Sequence of chain 1.A:
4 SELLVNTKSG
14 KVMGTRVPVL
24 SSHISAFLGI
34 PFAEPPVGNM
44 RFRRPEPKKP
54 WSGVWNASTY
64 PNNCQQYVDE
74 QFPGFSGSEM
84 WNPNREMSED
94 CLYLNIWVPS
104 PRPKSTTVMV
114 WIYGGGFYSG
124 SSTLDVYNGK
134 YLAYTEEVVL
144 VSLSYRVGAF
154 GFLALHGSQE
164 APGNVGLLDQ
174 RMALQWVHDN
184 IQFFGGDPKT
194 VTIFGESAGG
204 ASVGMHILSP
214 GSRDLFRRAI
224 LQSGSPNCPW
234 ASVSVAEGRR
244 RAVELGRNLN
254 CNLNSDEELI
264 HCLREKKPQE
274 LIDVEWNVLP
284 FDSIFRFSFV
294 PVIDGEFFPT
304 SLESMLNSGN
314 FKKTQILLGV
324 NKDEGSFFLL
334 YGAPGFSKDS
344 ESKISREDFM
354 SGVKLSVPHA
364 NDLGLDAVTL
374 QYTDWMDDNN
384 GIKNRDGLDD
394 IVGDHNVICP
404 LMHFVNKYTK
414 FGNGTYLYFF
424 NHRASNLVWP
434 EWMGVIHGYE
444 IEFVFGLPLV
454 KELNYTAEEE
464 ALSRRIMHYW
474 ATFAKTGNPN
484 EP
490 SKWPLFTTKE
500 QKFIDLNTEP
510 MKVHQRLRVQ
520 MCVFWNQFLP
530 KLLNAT

Binding-site contacts:
Ligand atom C3 contacts residue ASN59 of chain 1.A at 3.8 Å.
Ligand atom C2 contacts residue ASN59 of chain 1.A at 2.5 Å.
Ligand atom N2 contacts residue ASN59 of chain 1.A at 2.9 Å (h-bond).
Ligand atom C6 contacts residue THR62 of chain 1.A at 4.2 Å.
Ligand atom C5 contacts residue ASN59 of chain 1.A at 3.8 Å.
Ligand atom C5 contacts residue THR62 of chain 1.A at 4.4 Å.
Ligand atom O5 contacts residue ASN59 of chain 1.A at 2.4 Å (h-bond).
Ligand atom C2 contacts residue SER61 of chain 1.A at 4.5 Å.
Ligand atom C1 contacts residue SER61 of chain 1.A at 3.3 Å.
Ligand atom O7 contacts residue ASN59 of chain 1.A at 3.3 Å (h-bond).
Ligand atom C1 contacts residue ASN59 of chain 1.A at 1.5 Å.
Ligand atom O5 contacts residue SER61 of chain 1.A at 3.7 Å.
Ligand atom C7 contacts residue ASN59 of chain 1.A at 3.4 Å.
Ligand atom C4 contacts residue ASN59 of chain 1.A at 4.3 Å.
Ligand atom C5 contacts residue SER61 of chain 1.A at 3.9 Å.

A protein and the small-molecule ligand that binds it are described below.
Small molecule (SMILES): CC(=O)N[C@@H]1[C@@H](O)[C@H](O)[C@@H](CO)O[C@H]1O